Sequence of chain 1.C:
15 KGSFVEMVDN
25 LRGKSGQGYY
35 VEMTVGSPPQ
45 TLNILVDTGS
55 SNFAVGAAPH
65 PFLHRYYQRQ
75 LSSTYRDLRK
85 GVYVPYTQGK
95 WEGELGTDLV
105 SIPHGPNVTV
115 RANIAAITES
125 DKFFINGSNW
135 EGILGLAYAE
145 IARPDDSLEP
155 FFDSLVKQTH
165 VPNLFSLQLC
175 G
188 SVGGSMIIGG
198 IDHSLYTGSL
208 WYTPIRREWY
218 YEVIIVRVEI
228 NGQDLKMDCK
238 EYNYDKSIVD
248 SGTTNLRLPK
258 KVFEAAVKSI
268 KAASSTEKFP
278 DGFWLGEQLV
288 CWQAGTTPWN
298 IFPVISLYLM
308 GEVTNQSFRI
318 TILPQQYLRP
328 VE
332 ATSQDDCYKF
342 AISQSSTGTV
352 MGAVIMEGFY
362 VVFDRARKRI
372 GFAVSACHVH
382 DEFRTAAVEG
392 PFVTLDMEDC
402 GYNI

Binding-site contacts:
Ligand atom C2 contacts residue ASP247 of chain 1.C at 3.7 Å.
Ligand atom C48 contacts residue SER248 of chain 1.C at 3.5 Å.
Ligand atom C42 contacts residue GLY249 of chain 1.C at 3.5 Å.
Ligand atom CD1 contacts residue LEU49 of chain 1.C at 3.8 Å (hydrophobic).
Ligand atom C20 contacts residue GLY53 of chain 1.C at 3.6 Å.
Ligand atom OG contacts residue GLY53 of chain 1.C at 3.1 Å (h-bond).
Ligand atom C24 contacts residue PRO89 of chain 1.C at 3.1 Å (hydrophobic).
Ligand atom C29 contacts residue TYR217 of chain 1.C at 3.7 Å (hydrophobic).
Ligand atom C23 contacts residue PRO89 of chain 1.C at 3.6 Å (hydrophobic).
Ligand atom C48 contacts residue GLY249 of chain 1.C at 2.9 Å.
Ligand atom N2 contacts residue GLY53 of chain 1.C at 3.0 Å (h-bond).
Ligand atom CD2 contacts residue TYR90 of chain 1.C at 3.4 Å (hydrophobic).
Ligand atom C45 contacts residue GLN31 of chain 1.C at 3.7 Å.
Ligand atom C44 contacts residue GLN31 of chain 1.C at 3.2 Å.
Ligand atom O contacts residue TYR90 of chain 1.C at 3.5 Å.
Ligand atom CB contacts residue GLY249 of chain 1.C at 3.7 Å.
Ligand atom C43 contacts residue GLY249 of chain 1.C at 3.7 Å.
Ligand atom CE2 contacts residue PHE127 of chain 1.C at 3.4 Å (hydrophobic).
Ligand atom O47 contacts residue GLY32 of chain 1.C at 3.2 Å.
Ligand atom C45 contacts residue GLY30 of chain 1.C at 3.7 Å.
Ligand atom O47 contacts residue GLY249 of chain 1.C at 3.4 Å (h-bond).
Ligand atom C26 contacts residue TYR217 of chain 1.C at 3.8 Å (hydrophobic).
Ligand atom C41 contacts residue GLY30 of chain 1.C at 3.6 Å.
Ligand atom N31 contacts residue GLY249 of chain 1.C at 3.5 Å (h-bond).
Ligand atom O contacts residue THR91 of chain 1.C at 3.3 Å (h-bond).
Ligand atom C42 contacts residue THR251 of chain 1.C at 3.5 Å.
Ligand atom O33 contacts residue THR250 of chain 1.C at 3.4 Å.
Ligand atom C48 contacts residue LEU49 of chain 1.C at 3.5 Å (hydrophobic).
Ligand atom N31 contacts residue THR250 of chain 1.C at 3.2 Å (h-bond).
Ligand atom C45 contacts residue ILE129 of chain 1.C at 3.3 Å (hydrophobic).
Ligand atom C46 contacts residue GLY30 of chain 1.C at 3.5 Å.
Ligand atom C26 contacts residue GLY53 of chain 1.C at 3.4 Å.
Ligand atom O33 contacts residue THR251 of chain 1.C at 3.0 Å (h-bond).
Ligand atom C2 contacts residue THR250 of chain 1.C at 3.8 Å.
Ligand atom N contacts residue GLY249 of chain 1.C at 3.3 Å (h-bond).
Ligand atom CE2 contacts residue TYR90 of chain 1.C at 3.6 Å (hydrophobic).
Ligand atom OG contacts residue ASP51 of chain 1.C at 2.9 Å (salt-bridge).
Ligand atom C1 contacts residue ASP247 of chain 1.C at 3.8 Å.
Ligand atom C43 contacts residue GLY32 of chain 1.C at 3.5 Å.
Ligand atom C44 contacts residue GLY32 of chain 1.C at 3.2 Å.

The small molecule below binds the protein below.
Small molecule (SMILES): COc1cccc(CN2C[C@@H](C(=O)N[C@@H](Cc3ccccc3)[C@H](O)CNCc3cccc(N(C)C)c3)NC2=O)c1